Binding-site contacts:
Ligand atom CZ2 contacts residue GLY1 of chain 1.Q at 3.3 Å.
Ligand atom CE3 contacts residue PRO28 of chain 1.R at 4.3 Å (hydrophobic).
Ligand atom CG contacts residue PRO28 of chain 1.R at 4.0 Å (hydrophobic).
Ligand atom NE1 contacts residue GLY1 of chain 1.Q at 4.4 Å.
Ligand atom CE3 contacts residue THR27 of chain 1.R at 4.2 Å.
Ligand atom CA contacts residue PRO28 of chain 1.R at 3.2 Å (hydrophobic).
Ligand atom CD2 contacts residue PRO28 of chain 1.R at 4.4 Å (hydrophobic).
Ligand atom CH2 contacts residue GLY1 of chain 1.Q at 3.4 Å.
Ligand atom CB contacts residue PRO28 of chain 1.R at 3.4 Å (hydrophobic).
Ligand atom CE2 contacts residue GLY1 of chain 1.Q at 3.7 Å.
Ligand atom CD2 contacts residue GLY1 of chain 1.Q at 4.2 Å.
Ligand atom CZ3 contacts residue THR27 of chain 1.R at 4.4 Å.
Ligand atom CE3 contacts residue GLY1 of chain 1.Q at 4.3 Å.
Ligand atom CZ3 contacts residue GLY1 of chain 1.Q at 3.9 Å.
Ligand atom OH contacts residue THR27 of chain 1.R at 4.0 Å.

A protein and the small-molecule ligand that binds it are described below.
Small molecule (SMILES): NCCc1c[nH]c2ccc(O)cc12

Sequence of chain 1.Q:
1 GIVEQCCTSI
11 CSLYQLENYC

Sequence of chain 1.R:
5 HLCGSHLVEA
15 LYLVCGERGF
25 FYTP